Sequence of chain 2.A:
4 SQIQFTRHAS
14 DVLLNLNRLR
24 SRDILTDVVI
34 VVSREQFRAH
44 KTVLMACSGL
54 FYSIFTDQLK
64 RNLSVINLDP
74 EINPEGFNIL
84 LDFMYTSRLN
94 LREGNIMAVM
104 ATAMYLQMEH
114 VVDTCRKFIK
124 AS

Sequence of chain 1.A:
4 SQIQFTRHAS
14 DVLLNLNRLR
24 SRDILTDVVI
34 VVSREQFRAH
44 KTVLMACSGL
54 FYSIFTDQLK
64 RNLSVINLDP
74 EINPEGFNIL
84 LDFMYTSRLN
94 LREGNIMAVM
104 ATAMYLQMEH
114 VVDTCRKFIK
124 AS

Binding-site contacts:
Ligand atom N2 contacts residue ARG21 of chain 2.A at 3.6 Å.
Ligand atom C18 contacts residue GLY52 of chain 1.A at 3.6 Å.
Ligand atom C4 contacts residue ASN18 of chain 2.A at 3.6 Å.
Ligand atom C3 contacts residue ARG21 of chain 2.A at 3.8 Å.
Ligand atom C13 contacts residue MET48 of chain 1.A at 3.4 Å (hydrophobic).
Ligand atom O21 contacts residue GLU112 of chain 1.A at 2.9 Å (salt-bridge).
Ligand atom C7 contacts residue ASN18 of chain 2.A at 3.8 Å.
Ligand atom C19 contacts residue GLN110 of chain 1.A at 3.2 Å.
Ligand atom C7 contacts residue TYR55 of chain 1.A at 3.8 Å (hydrophobic).
Ligand atom C17 contacts residue GLY52 of chain 1.A at 3.8 Å.
Ligand atom C14 contacts residue TYR55 of chain 1.A at 3.5 Å (hydrophobic).
Ligand atom CL1 contacts residue ALA49 of chain 1.A at 3.5 Å.
Ligand atom C16 contacts residue ASN18 of chain 2.A at 3.7 Å.
Ligand atom O21 contacts residue MET111 of chain 1.A at 3.6 Å.
Ligand atom C20 contacts residue CYS50 of chain 1.A at 3.6 Å (hydrophobic).
Ligand atom N6 contacts residue ASN18 of chain 2.A at 3.7 Å.
Ligand atom CL1 contacts residue LEU22 of chain 2.A at 3.6 Å.
Ligand atom C5 contacts residue MET48 of chain 1.A at 3.9 Å (hydrophobic).
Ligand atom C5 contacts residue ASN18 of chain 2.A at 3.6 Å.
Ligand atom N2 contacts residue ASN18 of chain 2.A at 3.8 Å.
Ligand atom N6 contacts residue TYR55 of chain 1.A at 3.7 Å.
Ligand atom N2 contacts residue TYR55 of chain 1.A at 3.7 Å.
Ligand atom N12 contacts residue GLY52 of chain 1.A at 3.8 Å.
Ligand atom C13 contacts residue TYR55 of chain 1.A at 3.9 Å (hydrophobic).
Ligand atom CL1 contacts residue TYR55 of chain 1.A at 3.8 Å.
Ligand atom N11 contacts residue TYR55 of chain 1.A at 3.5 Å.
Ligand atom CL1 contacts residue MET48 of chain 1.A at 3.3 Å.
Ligand atom C16 contacts residue ALA49 of chain 1.A at 3.7 Å (hydrophobic).
Ligand atom C4 contacts residue TYR55 of chain 1.A at 3.4 Å (hydrophobic).
Ligand atom CL1 contacts residue ASN18 of chain 2.A at 3.7 Å.
Ligand atom N12 contacts residue GLN110 of chain 1.A at 3.5 Å (h-bond).
Ligand atom C16 contacts residue MET48 of chain 1.A at 3.5 Å (hydrophobic).
Ligand atom C3 contacts residue ASN18 of chain 2.A at 3.8 Å.
Ligand atom N11 contacts residue MET48 of chain 1.A at 2.8 Å (h-bond).
Ligand atom N22 contacts residue ARG21 of chain 2.A at 3.4 Å.
Ligand atom N11 contacts residue ASN18 of chain 2.A at 3.6 Å (h-bond).
Ligand atom C15 contacts residue GLY52 of chain 1.A at 3.6 Å.
Ligand atom C5 contacts residue TYR55 of chain 1.A at 3.3 Å (hydrophobic).
Ligand atom O21 contacts residue GLN110 of chain 1.A at 3.0 Å (h-bond).
Ligand atom C3 contacts residue TYR55 of chain 1.A at 3.6 Å (hydrophobic).

A protein and the small-molecule ligand that binds it are described below.
Small molecule (SMILES): Cc1cc(C)n(-c2ncc(Cl)c(Nc3ccc4c(c3)CC(=O)N4)n2)n1